A small-molecule ligand and the protein it binds are described below.
Small molecule (SMILES): CNC(=O)[C@H](Cc1c[nH]c2ccccc12)NC(=O)[C@@H](CC(=O)NO)CC(C)C

Sequence of chain 2.C:
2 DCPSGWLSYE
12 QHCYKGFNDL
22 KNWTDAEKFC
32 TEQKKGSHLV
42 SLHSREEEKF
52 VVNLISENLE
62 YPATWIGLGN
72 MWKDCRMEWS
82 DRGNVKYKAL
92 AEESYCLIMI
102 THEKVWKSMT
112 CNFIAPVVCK

Binding-site contacts:
Ligand atom CAD contacts residue ZN1 of chain 1.G at 2.8 Å.
Ligand atom OAL contacts residue THR110 of chain 1.A at 3.2 Å.
Ligand atom CAY contacts residue LEU111 of chain 1.A at 3.4 Å (hydrophobic).
Ligand atom NAF contacts residue HIS145 of chain 1.A at 3.4 Å (h-bond).
Ligand atom OAG contacts residue ZN1 of chain 1.G at 1.8 Å.
Ligand atom CAI contacts residue LEU173 of chain 1.A at 3.3 Å (hydrophobic).
Ligand atom NBB contacts residue ASN109 of chain 1.A at 2.6 Å (h-bond).
Ligand atom OAG contacts residue HIS155 of chain 1.A at 3.6 Å.
Ligand atom CAT contacts residue PRO171 of chain 1.A at 3.6 Å (hydrophobic).
Ligand atom NBB contacts residue LEU111 of chain 1.A at 2.9 Å.
Ligand atom CAR contacts residue PHE114 of chain 2.C at 3.5 Å (hydrophobic).
Ligand atom NAF contacts residue GLU146 of chain 1.A at 3.4 Å (salt-bridge).
Ligand atom NAU contacts residue TYR62 of chain 2.C at 2.9 Å (h-bond).
Ligand atom CAS contacts residue MET110 of chain 2.C at 3.6 Å (hydrophobic).
Ligand atom CAW contacts residue MET110 of chain 2.C at 3.8 Å (hydrophobic).
Ligand atom CBA contacts residue LEU111 of chain 1.A at 3.6 Å (hydrophobic).
Ligand atom OAG contacts residue HIS149 of chain 1.A at 3.0 Å (h-bond).
Ligand atom OAZ contacts residue LEU111 of chain 1.A at 3.0 Å.
Ligand atom OAZ contacts residue LEU173 of chain 1.A at 3.3 Å.
Ligand atom CAN contacts residue ASN109 of chain 1.A at 3.4 Å.
Ligand atom NAU contacts residue PHE114 of chain 2.C at 3.2 Å.
Ligand atom OAG contacts residue HIS145 of chain 1.A at 3.0 Å (h-bond).
Ligand atom OAE contacts residue HIS155 of chain 1.A at 3.0 Å.
Ligand atom CAD contacts residue HIS145 of chain 1.A at 3.8 Å.
Ligand atom NAF contacts residue GLY112 of chain 1.A at 3.4 Å (h-bond).
Ligand atom NAM contacts residue PRO171 of chain 1.A at 3.7 Å.
Ligand atom CAI contacts residue VAL172 of chain 1.A at 3.8 Å (hydrophobic).
Ligand atom OAG contacts residue GLU146 of chain 1.A at 3.4 Å (salt-bridge).
Ligand atom CAI contacts residue SER170 of chain 1.A at 3.4 Å.
Ligand atom NAF contacts residue ZN1 of chain 1.G at 2.6 Å.
Ligand atom CAX contacts residue ILE99 of chain 2.C at 3.4 Å (hydrophobic).
Ligand atom CAR contacts residue MET110 of chain 2.C at 3.8 Å (hydrophobic).
Ligand atom CAV contacts residue PHE114 of chain 2.C at 3.6 Å (hydrophobic).
Ligand atom OAE contacts residue ZN1 of chain 1.G at 2.5 Å.
Ligand atom CBA contacts residue ASN109 of chain 1.A at 3.6 Å.
Ligand atom OAL contacts residue LEU111 of chain 1.A at 2.6 Å (h-bond).
Ligand atom CAQ contacts residue MET110 of chain 2.C at 3.6 Å (hydrophobic).
Ligand atom CAY contacts residue ASN109 of chain 1.A at 3.4 Å.
Ligand atom CAT contacts residue TYR62 of chain 2.C at 3.7 Å (hydrophobic).
Ligand atom CAI contacts residue PRO171 of chain 1.A at 3.8 Å (hydrophobic).

Sequence of chain 1.A:
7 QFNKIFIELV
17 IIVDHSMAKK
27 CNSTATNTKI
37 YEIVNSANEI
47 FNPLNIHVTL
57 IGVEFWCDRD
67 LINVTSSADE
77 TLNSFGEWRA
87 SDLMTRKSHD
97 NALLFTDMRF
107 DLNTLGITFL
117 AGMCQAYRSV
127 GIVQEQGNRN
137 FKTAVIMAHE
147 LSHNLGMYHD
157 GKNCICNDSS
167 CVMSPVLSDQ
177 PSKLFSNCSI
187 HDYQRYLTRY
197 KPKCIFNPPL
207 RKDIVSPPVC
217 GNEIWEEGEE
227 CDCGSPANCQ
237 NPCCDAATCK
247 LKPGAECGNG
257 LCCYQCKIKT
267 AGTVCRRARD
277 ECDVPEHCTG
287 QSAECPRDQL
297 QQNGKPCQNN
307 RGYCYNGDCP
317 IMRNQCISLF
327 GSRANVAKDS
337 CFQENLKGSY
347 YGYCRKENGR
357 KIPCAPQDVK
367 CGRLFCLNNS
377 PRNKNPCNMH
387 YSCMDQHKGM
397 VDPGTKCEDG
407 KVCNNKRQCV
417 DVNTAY